Sequence of chain 1.C:
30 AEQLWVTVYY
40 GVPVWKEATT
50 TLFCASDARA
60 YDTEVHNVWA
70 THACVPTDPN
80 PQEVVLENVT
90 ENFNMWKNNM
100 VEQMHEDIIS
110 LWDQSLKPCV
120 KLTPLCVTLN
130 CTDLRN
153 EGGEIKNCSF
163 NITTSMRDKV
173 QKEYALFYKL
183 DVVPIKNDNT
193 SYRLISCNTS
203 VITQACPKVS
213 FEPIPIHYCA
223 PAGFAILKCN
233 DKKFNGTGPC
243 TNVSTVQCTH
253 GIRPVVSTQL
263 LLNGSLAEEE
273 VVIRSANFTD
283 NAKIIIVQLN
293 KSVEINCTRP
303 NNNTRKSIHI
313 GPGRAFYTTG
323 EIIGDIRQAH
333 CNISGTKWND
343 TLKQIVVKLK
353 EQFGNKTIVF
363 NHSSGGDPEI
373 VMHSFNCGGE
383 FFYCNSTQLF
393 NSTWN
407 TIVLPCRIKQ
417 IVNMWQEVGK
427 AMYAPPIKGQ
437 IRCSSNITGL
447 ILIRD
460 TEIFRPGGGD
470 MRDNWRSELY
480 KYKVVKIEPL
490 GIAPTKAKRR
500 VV

A protein and the small-molecule ligand that binds it are described below.
Small molecule (SMILES): CC(=O)N[C@@H]1[C@@H](O)[C@H](O)[C@@H](CO)O[C@H]1O

Binding-site contacts:
Ligand atom C3 contacts residue ASN357 of chain 1.C at 3.8 Å.
Ligand atom C4 contacts residue ASN357 of chain 1.C at 4.3 Å.
Ligand atom C7 contacts residue ASN357 of chain 1.C at 3.8 Å.
Ligand atom N2 contacts residue ASN357 of chain 1.C at 2.8 Å (h-bond).
Ligand atom O7 contacts residue ASN357 of chain 1.C at 4.3 Å.
Ligand atom C2 contacts residue ASN357 of chain 1.C at 2.4 Å.
Ligand atom C1 contacts residue ASN357 of chain 1.C at 1.4 Å.
Ligand atom C5 contacts residue ASN357 of chain 1.C at 3.7 Å.
Ligand atom O6 contacts residue LYS358 of chain 1.C at 3.5 Å (salt-bridge).
Ligand atom O5 contacts residue ASN357 of chain 1.C at 2.4 Å (h-bond).
Ligand atom O6 contacts residue ASN357 of chain 1.C at 3.8 Å.